Sequence of chain 1.C:
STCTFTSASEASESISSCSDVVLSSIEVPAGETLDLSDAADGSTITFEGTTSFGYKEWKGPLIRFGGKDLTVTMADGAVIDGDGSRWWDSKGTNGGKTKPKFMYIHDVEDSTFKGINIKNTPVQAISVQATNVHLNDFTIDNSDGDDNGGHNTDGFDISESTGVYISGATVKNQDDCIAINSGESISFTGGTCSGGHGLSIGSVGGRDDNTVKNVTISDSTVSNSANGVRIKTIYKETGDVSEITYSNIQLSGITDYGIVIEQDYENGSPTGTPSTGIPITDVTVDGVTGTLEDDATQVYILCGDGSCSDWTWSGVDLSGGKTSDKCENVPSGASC

The protein below binds the small molecule below.
Small molecule (SMILES): CC(=O)N[C@@H]1[C@@H](O)[C@H](O)[C@@H](CO)O[C@H]1O

Binding-site contacts:
Ligand atom C3 contacts residue SER185 of chain 1.C at 4.5 Å.
Ligand atom C6 contacts residue TYR165 of chain 1.C at 3.7 Å (hydrophobic).
Ligand atom C7 contacts residue SER185 of chain 1.C at 4.1 Å.
Ligand atom O6 contacts residue SER187 of chain 1.C at 3.7 Å.
Ligand atom C2 contacts residue ASN214 of chain 1.C at 2.3 Å.
Ligand atom C3 contacts residue ASN214 of chain 1.C at 3.7 Å.
Ligand atom O6 contacts residue ILE186 of chain 1.C at 4.3 Å.
Ligand atom O7 contacts residue SER185 of chain 1.C at 3.3 Å (h-bond).
Ligand atom C4 contacts residue ASN214 of chain 1.C at 4.2 Å.
Ligand atom C1 contacts residue ASN214 of chain 1.C at 1.5 Å.
Ligand atom C5 contacts residue ASN214 of chain 1.C at 3.7 Å.
Ligand atom N2 contacts residue SER185 of chain 1.C at 4.2 Å.
Ligand atom C8 contacts residue ASN214 of chain 1.C at 4.2 Å.
Ligand atom O7 contacts residue GLU184 of chain 1.C at 4.5 Å.
Ligand atom C2 contacts residue SER185 of chain 1.C at 3.4 Å.
Ligand atom C7 contacts residue ASN214 of chain 1.C at 3.1 Å.
Ligand atom O6 contacts residue THR216 of chain 1.C at 4.3 Å.
Ligand atom O5 contacts residue SER185 of chain 1.C at 3.4 Å (h-bond).
Ligand atom O7 contacts residue ASN214 of chain 1.C at 3.2 Å (h-bond).
Ligand atom N2 contacts residue ASN214 of chain 1.C at 2.7 Å (h-bond).
Ligand atom O5 contacts residue ASN214 of chain 1.C at 2.4 Å (h-bond).
Ligand atom C1 contacts residue SER185 of chain 1.C at 3.5 Å.